Sequence of chain 1.B:
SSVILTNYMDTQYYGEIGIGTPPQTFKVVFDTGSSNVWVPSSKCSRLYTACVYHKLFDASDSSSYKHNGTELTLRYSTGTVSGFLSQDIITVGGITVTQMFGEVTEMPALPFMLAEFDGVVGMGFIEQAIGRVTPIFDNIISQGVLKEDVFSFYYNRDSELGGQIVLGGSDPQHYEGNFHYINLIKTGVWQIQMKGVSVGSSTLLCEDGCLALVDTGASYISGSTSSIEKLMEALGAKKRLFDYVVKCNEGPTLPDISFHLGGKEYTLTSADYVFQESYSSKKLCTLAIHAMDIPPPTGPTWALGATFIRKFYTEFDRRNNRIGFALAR

This protein binds this small molecule.
Small molecule (SMILES): COc1ccccc1COCCCOc1ccc(N2C(=O)CNC[C@@H]2COc2ccc3c(ccn3CC(=O)O)c2)cc1

Binding-site contacts:
Ligand atom C27 contacts residue SER34 of chain 1.B at 3.7 Å.
Ligand atom C3 contacts residue ASP118 of chain 1.B at 3.4 Å.
Ligand atom C7 contacts residue MET107 of chain 1.B at 3.5 Å (hydrophobic).
Ligand atom C5 contacts residue PHE112 of chain 1.B at 3.5 Å (hydrophobic).
Ligand atom C24 contacts residue GLY221 of chain 1.B at 3.3 Å.
Ligand atom C28 contacts residue VAL120 of chain 1.B at 3.7 Å (hydrophobic).
Ligand atom N2 contacts residue ASP31 of chain 1.B at 2.9 Å (salt-bridge).
Ligand atom C12 contacts residue ALA115 of chain 1.B at 3.4 Å (hydrophobic).
Ligand atom C6 contacts residue PHE112 of chain 1.B at 3.4 Å (hydrophobic).
Ligand atom C27 contacts residue ASP31 of chain 1.B at 3.3 Å.
Ligand atom O7 contacts residue PHE112 of chain 1.B at 3.6 Å.
Ligand atom C32 contacts residue TRP38 of chain 1.B at 3.4 Å (hydrophobic).
Ligand atom N3 contacts residue ASP31 of chain 1.B at 3.0 Å (salt-bridge).
Ligand atom C8 contacts residue PRO40 of chain 1.B at 3.5 Å (hydrophobic).
Ligand atom C1 contacts residue VAL120 of chain 1.B at 3.4 Å (hydrophobic).
Ligand atom C7 contacts residue ASP118 of chain 1.B at 3.1 Å.
Ligand atom O1 contacts residue PHE112 of chain 1.B at 3.4 Å.
Ligand atom C6 contacts residue ASP118 of chain 1.B at 3.7 Å.
Ligand atom C22 contacts residue ASP31 of chain 1.B at 3.6 Å.
Ligand atom C23 contacts residue ASP31 of chain 1.B at 3.3 Å.
Ligand atom C21 contacts residue GLY221 of chain 1.B at 3.4 Å.
Ligand atom C26 contacts residue ASP31 of chain 1.B at 3.6 Å.
Ligand atom C8 contacts residue ASP118 of chain 1.B at 3.0 Å.
Ligand atom C8 contacts residue MET107 of chain 1.B at 3.4 Å (hydrophobic).
Ligand atom C2 contacts residue PHE112 of chain 1.B at 3.4 Å (hydrophobic).
Ligand atom N2 contacts residue ASP219 of chain 1.B at 2.6 Å (salt-bridge).
Ligand atom C22 contacts residue ASP219 of chain 1.B at 3.5 Å.
Ligand atom C31 contacts residue TRP38 of chain 1.B at 3.6 Å (hydrophobic).
Ligand atom C20 contacts residue ASP31 of chain 1.B at 3.1 Å.
Ligand atom C21 contacts residue ASP31 of chain 1.B at 3.2 Å.
Ligand atom C14 contacts residue GLY221 of chain 1.B at 3.6 Å.
Ligand atom C1 contacts residue PHE117 of chain 1.B at 3.3 Å (hydrophobic).
Ligand atom C11 contacts residue ALA115 of chain 1.B at 3.6 Å (hydrophobic).
Ligand atom C21 contacts residue ASP219 of chain 1.B at 3.2 Å.
Ligand atom C17 contacts residue GLN12 of chain 1.B at 3.5 Å.
Ligand atom C12 contacts residue PRO111 of chain 1.B at 3.3 Å (hydrophobic).
Ligand atom C22 contacts residue GLY33 of chain 1.B at 3.4 Å.
Ligand atom C25 contacts residue TYR76 of chain 1.B at 3.6 Å (hydrophobic).
Ligand atom N2 contacts residue GLY33 of chain 1.B at 3.6 Å.
Ligand atom O2 contacts residue VAL104 of chain 1.B at 3.0 Å.